Sequence of chain 3.A:
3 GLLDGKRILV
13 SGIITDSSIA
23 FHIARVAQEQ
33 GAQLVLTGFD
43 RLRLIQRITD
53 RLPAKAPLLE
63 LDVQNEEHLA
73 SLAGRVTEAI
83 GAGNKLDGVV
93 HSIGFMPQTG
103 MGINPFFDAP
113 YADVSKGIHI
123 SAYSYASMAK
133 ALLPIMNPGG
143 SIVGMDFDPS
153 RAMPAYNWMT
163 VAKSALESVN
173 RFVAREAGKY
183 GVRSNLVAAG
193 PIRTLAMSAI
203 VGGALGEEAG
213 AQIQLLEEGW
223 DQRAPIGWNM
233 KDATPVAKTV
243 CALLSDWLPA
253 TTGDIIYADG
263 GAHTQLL

Binding-site contacts:
Ligand atom CD contacts residue GLU178 of chain 3.A at 3.8 Å.
Ligand atom CG contacts residue ARG177 of chain 3.A at 3.7 Å.
Ligand atom NZ contacts residue LYS181 of chain 3.A at 3.0 Å.
Ligand atom CB contacts residue GLU178 of chain 3.A at 4.2 Å.
Ligand atom CE contacts residue LYS181 of chain 3.A at 2.6 Å.
Ligand atom CD contacts residue LYS181 of chain 3.A at 1.4 Å.
Ligand atom CB contacts residue LYS181 of chain 3.A at 1.3 Å.
Ligand atom NZ contacts residue GLU178 of chain 3.A at 2.4 Å (salt-bridge).
Ligand atom CG contacts residue LYS181 of chain 3.A at 1.1 Å.
Ligand atom CE contacts residue GLU178 of chain 3.A at 3.5 Å.
Ligand atom CG contacts residue GLU178 of chain 3.A at 3.9 Å.

A protein and the small-molecule ligand that binds it are described below.
Small molecule (SMILES): N[C@@H](CCCC[NH3+])C(=O)O